Sequence of chain 1.A:
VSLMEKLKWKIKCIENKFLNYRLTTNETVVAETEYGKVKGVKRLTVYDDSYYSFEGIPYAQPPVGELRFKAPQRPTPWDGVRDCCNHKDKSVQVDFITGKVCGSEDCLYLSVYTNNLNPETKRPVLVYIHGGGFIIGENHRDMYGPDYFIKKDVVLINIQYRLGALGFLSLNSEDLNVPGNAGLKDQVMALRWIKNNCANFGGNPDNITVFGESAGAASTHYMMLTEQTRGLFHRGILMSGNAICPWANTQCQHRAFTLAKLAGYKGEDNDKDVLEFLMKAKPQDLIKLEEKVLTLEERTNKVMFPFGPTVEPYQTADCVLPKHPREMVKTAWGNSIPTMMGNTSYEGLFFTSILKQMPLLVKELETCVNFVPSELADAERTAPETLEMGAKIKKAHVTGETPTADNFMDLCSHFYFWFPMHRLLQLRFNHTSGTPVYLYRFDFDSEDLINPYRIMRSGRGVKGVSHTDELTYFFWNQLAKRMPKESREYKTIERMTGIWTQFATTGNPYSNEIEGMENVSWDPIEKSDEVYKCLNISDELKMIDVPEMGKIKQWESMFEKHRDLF

The protein below binds the small molecule below.
Small molecule (SMILES): CCOP(=O)(O)OCC

Binding-site contacts:
Ligand atom O1 contacts residue GLY137 of chain 1.A at 3.8 Å.
Ligand atom C2 contacts residue SER218 of chain 1.A at 3.6 Å.
Ligand atom C3 contacts residue THR472 of chain 1.A at 3.5 Å.
Ligand atom C2 contacts residue GLY136 of chain 1.A at 4.0 Å.
Ligand atom P1 contacts residue ALA219 of chain 1.A at 3.7 Å.
Ligand atom P1 contacts residue SER218 of chain 1.A at 1.5 Å.
Ligand atom C2 contacts residue TYR457 of chain 1.A at 3.5 Å (hydrophobic).
Ligand atom C3 contacts residue TYR457 of chain 1.A at 3.7 Å (hydrophobic).
Ligand atom O1 contacts residue SER218 of chain 1.A at 3.1 Å (h-bond).
Ligand atom O1 contacts residue GLY136 of chain 1.A at 3.6 Å.
Ligand atom C1 contacts residue TRP251 of chain 1.A at 3.8 Å (hydrophobic).
Ligand atom P1 contacts residue GLY137 of chain 1.A at 3.8 Å.
Ligand atom O4 contacts residue GLY135 of chain 1.A at 3.8 Å.
Ligand atom O3 contacts residue GLY137 of chain 1.A at 3.8 Å.
Ligand atom C3 contacts residue HIS471 of chain 1.A at 3.5 Å.
Ligand atom C4 contacts residue TRP251 of chain 1.A at 3.8 Å (hydrophobic).
Ligand atom C1 contacts residue SER218 of chain 1.A at 2.8 Å.
Ligand atom O4 contacts residue GLY136 of chain 1.A at 2.8 Å (h-bond).
Ligand atom C4 contacts residue MET308 of chain 1.A at 3.6 Å (hydrophobic).
Ligand atom C2 contacts residue HIS471 of chain 1.A at 4.0 Å.
Ligand atom O1 contacts residue HIS471 of chain 1.A at 4.3 Å.
Ligand atom O3 contacts residue SER218 of chain 1.A at 2.5 Å (h-bond).
Ligand atom C3 contacts residue PHE354 of chain 1.A at 3.9 Å (hydrophobic).
Ligand atom O4 contacts residue ALA219 of chain 1.A at 2.7 Å (h-bond).
Ligand atom O4 contacts residue SER218 of chain 1.A at 2.0 Å (h-bond).
Ligand atom C4 contacts residue SER218 of chain 1.A at 4.1 Å.
Ligand atom P1 contacts residue GLY136 of chain 1.A at 3.9 Å.
Ligand atom P1 contacts residue HIS471 of chain 1.A at 3.7 Å.
Ligand atom O3 contacts residue ALA219 of chain 1.A at 4.4 Å.
Ligand atom O4 contacts residue GLY137 of chain 1.A at 2.9 Å (h-bond).
Ligand atom C3 contacts residue SER218 of chain 1.A at 4.4 Å.
Ligand atom C2 contacts residue THR472 of chain 1.A at 4.1 Å.
Ligand atom C1 contacts residue ALA219 of chain 1.A at 4.3 Å (hydrophobic).